Sequence of chain 1.C:
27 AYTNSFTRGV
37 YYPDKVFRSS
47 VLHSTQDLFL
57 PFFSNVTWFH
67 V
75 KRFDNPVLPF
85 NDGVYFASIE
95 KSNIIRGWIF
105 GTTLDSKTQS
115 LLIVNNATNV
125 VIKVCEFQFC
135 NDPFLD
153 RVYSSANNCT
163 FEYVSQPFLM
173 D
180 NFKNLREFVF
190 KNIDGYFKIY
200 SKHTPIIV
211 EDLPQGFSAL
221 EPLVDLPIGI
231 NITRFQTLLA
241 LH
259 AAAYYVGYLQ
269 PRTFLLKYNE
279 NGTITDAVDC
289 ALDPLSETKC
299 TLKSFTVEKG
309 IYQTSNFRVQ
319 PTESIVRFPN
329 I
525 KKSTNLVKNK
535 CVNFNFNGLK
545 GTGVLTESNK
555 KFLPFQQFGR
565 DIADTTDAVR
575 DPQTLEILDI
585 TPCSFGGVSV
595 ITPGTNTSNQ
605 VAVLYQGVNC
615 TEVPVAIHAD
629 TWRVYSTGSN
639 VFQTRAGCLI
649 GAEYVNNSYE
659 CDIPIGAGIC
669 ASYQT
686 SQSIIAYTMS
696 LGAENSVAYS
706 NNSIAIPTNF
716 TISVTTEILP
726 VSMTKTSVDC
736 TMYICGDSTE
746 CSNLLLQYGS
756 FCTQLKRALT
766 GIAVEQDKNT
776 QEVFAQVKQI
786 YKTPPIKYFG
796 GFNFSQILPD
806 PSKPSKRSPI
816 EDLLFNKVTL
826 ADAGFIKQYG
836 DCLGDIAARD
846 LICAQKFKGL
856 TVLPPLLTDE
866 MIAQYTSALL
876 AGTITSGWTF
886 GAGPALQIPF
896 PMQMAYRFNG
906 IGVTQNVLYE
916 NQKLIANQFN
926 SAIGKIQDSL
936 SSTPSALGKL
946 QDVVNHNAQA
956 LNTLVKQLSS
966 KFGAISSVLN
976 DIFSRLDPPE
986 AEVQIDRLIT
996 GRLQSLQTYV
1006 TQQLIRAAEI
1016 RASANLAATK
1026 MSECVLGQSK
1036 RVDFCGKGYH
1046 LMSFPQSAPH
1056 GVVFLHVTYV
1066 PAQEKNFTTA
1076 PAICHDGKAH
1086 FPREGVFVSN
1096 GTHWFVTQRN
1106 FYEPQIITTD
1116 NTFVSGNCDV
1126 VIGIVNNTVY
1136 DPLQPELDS

Binding-site contacts:
Ligand atom C1 contacts residue ASN798 of chain 1.C at 1.4 Å.
Ligand atom O6 contacts residue SER800 of chain 1.C at 4.2 Å.
Ligand atom C5 contacts residue ASN798 of chain 1.C at 3.6 Å.
Ligand atom C6 contacts residue GLN801 of chain 1.C at 3.3 Å.
Ligand atom O7 contacts residue ASN798 of chain 1.C at 3.5 Å (h-bond).
Ligand atom N2 contacts residue ASN798 of chain 1.C at 2.9 Å (h-bond).
Ligand atom O6 contacts residue GLN801 of chain 1.C at 3.1 Å (h-bond).
Ligand atom C3 contacts residue ASN798 of chain 1.C at 3.8 Å.
Ligand atom C8 contacts residue ASN798 of chain 1.C at 3.4 Å.
Ligand atom C5 contacts residue SER800 of chain 1.C at 3.2 Å.
Ligand atom C7 contacts residue ASN798 of chain 1.C at 3.0 Å.
Ligand atom O5 contacts residue ASN798 of chain 1.C at 2.4 Å (h-bond).
Ligand atom C6 contacts residue SER800 of chain 1.C at 3.2 Å.
Ligand atom C4 contacts residue ASN798 of chain 1.C at 4.2 Å.
Ligand atom C1 contacts residue SER800 of chain 1.C at 3.8 Å.
Ligand atom C2 contacts residue ASN798 of chain 1.C at 2.5 Å.
Ligand atom O5 contacts residue SER800 of chain 1.C at 3.1 Å (h-bond).

The small molecule below binds the protein below.
Small molecule (SMILES): CC(=O)N[C@@H]1[C@@H](O)[C@H](O)[C@@H](CO)O[C@H]1O